Binding-site contacts:
Ligand atom N35 contacts residue GLY148 of chain 1.A at 3.5 Å.
Ligand atom C22 contacts residue THR260 of chain 1.A at 3.4 Å.
Ligand atom NH2 contacts residue GLY158 of chain 1.A at 3.2 Å (h-bond).
Ligand atom NZ contacts residue ASP47 of chain 1.A at 2.6 Å (salt-bridge).
Ligand atom CG contacts residue GLU129 of chain 1.A at 3.4 Å.
Ligand atom N34 contacts residue ALA185 of chain 1.A at 2.9 Å (h-bond).
Ligand atom N34 contacts residue ASP199 of chain 1.A at 2.8 Å (salt-bridge).
Ligand atom C19 contacts residue ASP151 of chain 1.A at 3.1 Å.
Ligand atom C27 contacts residue ASP199 of chain 1.A at 3.2 Å.
Ligand atom C18 contacts residue ASP151 of chain 1.A at 3.4 Å.
Ligand atom NH2 contacts residue ASP157 of chain 1.A at 3.3 Å (salt-bridge).
Ligand atom N contacts residue PTD1 of chain 1.M at 1.4 Å.
Ligand atom CA contacts residue PTD1 of chain 1.M at 2.5 Å.
Ligand atom NH2 contacts residue GLU129 of chain 1.A at 2.8 Å (salt-bridge).
Ligand atom CD contacts residue VAL124 of chain 1.A at 3.3 Å (hydrophobic).
Ligand atom O contacts residue TRP147 of chain 1.A at 3.2 Å.
Ligand atom CA contacts residue GLY148 of chain 1.A at 3.4 Å.
Ligand atom N35 contacts residue PRO149 of chain 1.A at 3.1 Å (h-bond).
Ligand atom C16 contacts residue SER261 of chain 1.A at 3.2 Å.
Ligand atom CZ contacts residue TYR201 of chain 1.A at 3.4 Å (hydrophobic).
Ligand atom CD contacts residue GLU129 of chain 1.A at 3.5 Å.
Ligand atom NH2 contacts residue THR125 of chain 1.A at 3.5 Å.
Ligand atom NH2 contacts residue TYR201 of chain 1.A at 2.9 Å (h-bond).
Ligand atom N23 contacts residue SER146 of chain 1.A at 2.8 Å (h-bond).
Ligand atom CZ contacts residue ASP157 of chain 1.A at 3.5 Å.
Ligand atom N35 contacts residue ASP199 of chain 1.A at 2.8 Å (salt-bridge).
Ligand atom O contacts residue GLY148 of chain 1.A at 3.1 Å (h-bond).
Ligand atom NE contacts residue GLU129 of chain 1.A at 2.8 Å (salt-bridge).
Ligand atom CE contacts residue PTD1 of chain 1.M at 2.5 Å.
Ligand atom C contacts residue PTD1 of chain 1.M at 2.8 Å.
Ligand atom NH2 contacts residue VAL124 of chain 1.A at 2.8 Å (h-bond).
Ligand atom NZ contacts residue ASP84 of chain 1.A at 3.0 Å (salt-bridge).
Ligand atom NE contacts residue TYR201 of chain 1.A at 3.1 Å (h-bond).
Ligand atom NH1 contacts residue ASP157 of chain 1.A at 2.8 Å (salt-bridge).
Ligand atom O contacts residue PTD1 of chain 1.M at 3.3 Å (h-bond).
Ligand atom N contacts residue GLY148 of chain 1.A at 2.8 Å (h-bond).
Ligand atom NZ contacts residue PTD1 of chain 1.M at 1.4 Å.
Ligand atom N35 contacts residue ASP151 of chain 1.A at 3.3 Å (salt-bridge).
Ligand atom NZ contacts residue ASN85 of chain 1.A at 3.5 Å (h-bond).
Ligand atom C16 contacts residue SER146 of chain 1.A at 3.5 Å.

This protein binds this small molecule.
Small molecule (SMILES): N=C(N)c1ccc(CNC(=O)[C@H](CCCCN)NC(=O)[C@H](CCCCN)NC(=O)[C@H](CCCN=C(N)N)NC(=O)[C@@H](N)CCCN=C(N)N)cc1

Sequence of chain 1.A:
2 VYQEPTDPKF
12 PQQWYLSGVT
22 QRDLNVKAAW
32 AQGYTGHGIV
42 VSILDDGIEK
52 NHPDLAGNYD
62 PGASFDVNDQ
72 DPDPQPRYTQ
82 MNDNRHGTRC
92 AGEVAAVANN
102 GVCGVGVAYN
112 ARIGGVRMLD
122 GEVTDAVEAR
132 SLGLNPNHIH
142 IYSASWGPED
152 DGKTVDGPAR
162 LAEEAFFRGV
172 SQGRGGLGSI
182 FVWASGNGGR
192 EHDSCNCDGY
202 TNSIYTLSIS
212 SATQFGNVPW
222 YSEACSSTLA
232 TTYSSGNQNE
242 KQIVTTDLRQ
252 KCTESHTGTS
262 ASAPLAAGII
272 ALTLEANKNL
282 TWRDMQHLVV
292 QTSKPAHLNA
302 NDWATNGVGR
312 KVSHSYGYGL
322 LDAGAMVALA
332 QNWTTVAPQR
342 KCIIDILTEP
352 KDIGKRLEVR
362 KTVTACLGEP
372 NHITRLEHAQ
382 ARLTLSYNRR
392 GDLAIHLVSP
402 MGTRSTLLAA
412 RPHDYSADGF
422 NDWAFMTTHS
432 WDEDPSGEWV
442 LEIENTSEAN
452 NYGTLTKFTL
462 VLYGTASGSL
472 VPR